Sequence of chain 2.A:
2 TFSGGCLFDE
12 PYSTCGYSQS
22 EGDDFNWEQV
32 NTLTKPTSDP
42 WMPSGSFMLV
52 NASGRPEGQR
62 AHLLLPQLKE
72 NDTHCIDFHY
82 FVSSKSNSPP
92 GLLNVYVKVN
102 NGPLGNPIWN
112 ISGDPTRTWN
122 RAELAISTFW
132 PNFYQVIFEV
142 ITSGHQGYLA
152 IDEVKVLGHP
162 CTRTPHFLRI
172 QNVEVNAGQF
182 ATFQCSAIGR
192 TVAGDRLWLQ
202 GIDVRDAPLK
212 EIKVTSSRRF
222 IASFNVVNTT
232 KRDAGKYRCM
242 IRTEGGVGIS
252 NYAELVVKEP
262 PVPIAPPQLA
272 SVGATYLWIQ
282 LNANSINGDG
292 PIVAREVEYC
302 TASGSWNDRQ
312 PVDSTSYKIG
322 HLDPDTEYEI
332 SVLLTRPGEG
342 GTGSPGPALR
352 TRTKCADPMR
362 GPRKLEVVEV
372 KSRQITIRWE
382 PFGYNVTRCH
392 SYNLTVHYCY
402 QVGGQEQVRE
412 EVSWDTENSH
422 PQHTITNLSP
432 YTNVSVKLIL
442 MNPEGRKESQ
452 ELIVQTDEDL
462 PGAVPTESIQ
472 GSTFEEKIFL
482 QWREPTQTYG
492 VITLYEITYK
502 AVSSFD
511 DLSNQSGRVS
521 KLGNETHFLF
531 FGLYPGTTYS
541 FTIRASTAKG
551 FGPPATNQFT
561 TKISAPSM

This protein binds this small molecule.
Small molecule (SMILES): CC(=O)N[C@@H]1[C@@H](O)[C@H](O)[C@@H](CO)O[C@H]1O

Binding-site contacts:
Ligand atom C4 contacts residue ASN524 of chain 2.A at 4.3 Å.
Ligand atom O6 contacts residue LEU522 of chain 2.A at 3.9 Å.
Ligand atom C3 contacts residue LEU522 of chain 2.A at 4.5 Å (hydrophobic).
Ligand atom C8 contacts residue GLU525 of chain 2.A at 3.4 Å.
Ligand atom C5 contacts residue LEU522 of chain 2.A at 3.5 Å (hydrophobic).
Ligand atom C8 contacts residue ASN524 of chain 2.A at 3.6 Å.
Ligand atom C5 contacts residue ASN524 of chain 2.A at 3.7 Å.
Ligand atom C6 contacts residue LEU522 of chain 2.A at 4.3 Å (hydrophobic).
Ligand atom N2 contacts residue GLU525 of chain 2.A at 3.9 Å.
Ligand atom N2 contacts residue ASN524 of chain 2.A at 2.9 Å (h-bond).
Ligand atom C4 contacts residue LEU522 of chain 2.A at 4.2 Å (hydrophobic).
Ligand atom O5 contacts residue ASN524 of chain 2.A at 2.5 Å (h-bond).
Ligand atom O4 contacts residue LEU522 of chain 2.A at 3.8 Å.
Ligand atom C3 contacts residue ASN524 of chain 2.A at 3.9 Å.
Ligand atom O5 contacts residue LEU522 of chain 2.A at 4.3 Å.
Ligand atom C7 contacts residue ASN524 of chain 2.A at 2.9 Å.
Ligand atom C7 contacts residue GLU525 of chain 2.A at 4.2 Å.
Ligand atom C2 contacts residue ASN524 of chain 2.A at 2.6 Å.
Ligand atom C1 contacts residue ASN524 of chain 2.A at 1.5 Å.
Ligand atom O7 contacts residue ASN524 of chain 2.A at 2.9 Å (h-bond).